Sequence of chain 29.H:
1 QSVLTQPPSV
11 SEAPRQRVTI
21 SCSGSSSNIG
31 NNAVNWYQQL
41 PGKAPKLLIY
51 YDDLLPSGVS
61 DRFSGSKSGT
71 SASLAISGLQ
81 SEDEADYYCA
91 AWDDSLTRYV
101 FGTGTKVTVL

A protein and the small-molecule ligand that binds it are described below.
Small molecule (SMILES): CC(=O)N[C@H]1[C@H](O[C@H]2[C@H](O)[C@@H](NC(C)=O)CO[C@@H]2CO)O[C@H](CO)[C@@H](O)[C@@H]1O

Binding-site contacts:
Ligand atom O7 contacts residue GLY150 of chain 29.C at 2.8 Å (h-bond).
Ligand atom O5 contacts residue LEU96 of chain 29.H at 4.5 Å.
Ligand atom N2 contacts residue SER95 of chain 29.H at 2.6 Å (h-bond).
Ligand atom C2 contacts residue SER95 of chain 29.H at 3.4 Å.
Ligand atom C1 contacts residue MET151 of chain 29.C at 3.6 Å (hydrophobic).
Ligand atom C3 contacts residue LEU96 of chain 29.H at 4.2 Å (hydrophobic).
Ligand atom C8 contacts residue ASP94 of chain 29.H at 3.5 Å.
Ligand atom C7 contacts residue SER95 of chain 29.H at 3.5 Å.
Ligand atom C7 contacts residue GLY150 of chain 29.C at 3.7 Å.
Ligand atom C1 contacts residue LEU96 of chain 29.H at 3.9 Å (hydrophobic).
Ligand atom O4 contacts residue LEU96 of chain 29.H at 3.2 Å.
Ligand atom O5 contacts residue MET151 of chain 29.C at 3.8 Å.
Ligand atom N2 contacts residue LEU96 of chain 29.H at 3.6 Å.
Ligand atom O7 contacts residue HIS148 of chain 29.C at 4.0 Å.
Ligand atom O5 contacts residue ASN154 of chain 29.C at 4.0 Å.
Ligand atom C1 contacts residue ASN154 of chain 29.C at 3.1 Å.
Ligand atom O3 contacts residue LEU96 of chain 29.H at 4.1 Å.
Ligand atom C8 contacts residue ASN154 of chain 29.C at 4.2 Å.
Ligand atom C2 contacts residue MET151 of chain 29.C at 4.1 Å (hydrophobic).
Ligand atom O3 contacts residue SER95 of chain 29.H at 3.2 Å (h-bond).
Ligand atom C1 contacts residue SER95 of chain 29.H at 3.6 Å.
Ligand atom N2 contacts residue ASN154 of chain 29.C at 3.9 Å.
Ligand atom C3 contacts residue SER95 of chain 29.H at 3.2 Å.
Ligand atom C8 contacts residue GLY150 of chain 29.C at 3.8 Å.
Ligand atom C4 contacts residue LEU96 of chain 29.H at 4.3 Å (hydrophobic).
Ligand atom C2 contacts residue ASN154 of chain 29.C at 4.0 Å.
Ligand atom O7 contacts residue MET151 of chain 29.C at 3.3 Å.
Ligand atom C7 contacts residue ASN154 of chain 29.C at 3.4 Å.
Ligand atom C2 contacts residue LEU96 of chain 29.H at 3.6 Å (hydrophobic).
Ligand atom O7 contacts residue ASN154 of chain 29.C at 2.9 Å (h-bond).
Ligand atom C8 contacts residue SER95 of chain 29.H at 3.5 Å.
Ligand atom C7 contacts residue MET151 of chain 29.C at 4.3 Å (hydrophobic).

Sequence of chain 29.C:
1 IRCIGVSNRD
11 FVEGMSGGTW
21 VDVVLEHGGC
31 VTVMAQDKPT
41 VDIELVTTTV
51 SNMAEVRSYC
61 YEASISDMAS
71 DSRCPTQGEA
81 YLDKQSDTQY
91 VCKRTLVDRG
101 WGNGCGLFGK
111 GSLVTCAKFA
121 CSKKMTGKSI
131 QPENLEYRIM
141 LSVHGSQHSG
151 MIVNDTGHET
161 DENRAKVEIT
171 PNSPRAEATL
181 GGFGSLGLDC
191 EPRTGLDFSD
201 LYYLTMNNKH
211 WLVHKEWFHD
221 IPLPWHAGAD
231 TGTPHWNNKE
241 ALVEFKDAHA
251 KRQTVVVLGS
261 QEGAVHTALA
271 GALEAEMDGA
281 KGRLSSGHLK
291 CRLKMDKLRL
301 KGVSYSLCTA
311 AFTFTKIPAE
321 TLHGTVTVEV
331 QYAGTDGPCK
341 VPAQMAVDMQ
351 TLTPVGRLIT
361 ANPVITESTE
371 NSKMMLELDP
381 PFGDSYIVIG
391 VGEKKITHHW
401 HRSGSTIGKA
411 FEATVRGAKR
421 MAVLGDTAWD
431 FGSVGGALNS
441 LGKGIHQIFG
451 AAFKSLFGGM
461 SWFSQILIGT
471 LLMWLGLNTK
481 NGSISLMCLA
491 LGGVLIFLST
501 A